Binding-site contacts:
Ligand atom C1 contacts residue IBZ1 of chain 1.F at 1.8 Å.
Ligand atom C2 contacts residue PRO258 of chain 1.A at 3.5 Å (hydrophobic).
Ligand atom C3 contacts residue IBZ1 of chain 1.F at 4.1 Å.
Ligand atom C4 contacts residue GLN175 of chain 1.A at 4.0 Å.
Ligand atom O5 contacts residue GLN175 of chain 1.A at 4.3 Å.
Ligand atom O3 contacts residue GLU217 of chain 1.A at 2.8 Å (salt-bridge).
Ligand atom C5 contacts residue IBZ1 of chain 1.F at 3.9 Å.
Ligand atom C6 contacts residue TRP376 of chain 1.A at 3.8 Å (hydrophobic).
Ligand atom O2 contacts residue PRO258 of chain 1.A at 4.1 Å.
Ligand atom C1 contacts residue PRO258 of chain 1.A at 4.0 Å (hydrophobic).
Ligand atom C5 contacts residue TRP376 of chain 1.A at 3.6 Å (hydrophobic).
Ligand atom C3 contacts residue GLU217 of chain 1.A at 3.4 Å.
Ligand atom O4 contacts residue TRP367 of chain 1.A at 4.1 Å.
Ligand atom C2 contacts residue ASP259 of chain 1.A at 3.6 Å.
Ligand atom O2 contacts residue THR226 of chain 1.A at 4.2 Å.
Ligand atom O5 contacts residue IBZ1 of chain 1.F at 2.6 Å (h-bond).
Ligand atom O5 contacts residue ARG251 of chain 1.A at 4.5 Å.
Ligand atom C3 contacts residue TRP376 of chain 1.A at 3.9 Å (hydrophobic).
Ligand atom O2 contacts residue IBZ1 of chain 1.F at 3.0 Å (h-bond).
Ligand atom O5 contacts residue TRP376 of chain 1.A at 4.3 Å.
Ligand atom O3 contacts residue ASP214 of chain 1.A at 3.0 Å (salt-bridge).
Ligand atom C2 contacts residue HIS228 of chain 1.A at 3.9 Å.
Ligand atom O2 contacts residue ASP259 of chain 1.A at 2.7 Å (salt-bridge).
Ligand atom O4 contacts residue TRP376 of chain 1.A at 3.6 Å.
Ligand atom O3 contacts residue HIS228 of chain 1.A at 3.0 Å (h-bond).
Ligand atom C2 contacts residue GLN175 of chain 1.A at 4.4 Å.
Ligand atom C1 contacts residue TRP376 of chain 1.A at 3.9 Å (hydrophobic).
Ligand atom C3 contacts residue ASP214 of chain 1.A at 4.4 Å.
Ligand atom C6 contacts residue TRP367 of chain 1.A at 3.9 Å (hydrophobic).
Ligand atom O5 contacts residue PRO258 of chain 1.A at 4.2 Å.
Ligand atom C4 contacts residue TRP376 of chain 1.A at 4.0 Å (hydrophobic).
Ligand atom C4 contacts residue GLU217 of chain 1.A at 3.8 Å.
Ligand atom C2 contacts residue TRP376 of chain 1.A at 4.5 Å (hydrophobic).
Ligand atom C2 contacts residue IBZ1 of chain 1.F at 2.7 Å.
Ligand atom C3 contacts residue HIS228 of chain 1.A at 4.2 Å.
Ligand atom C1 contacts residue ASP259 of chain 1.A at 4.5 Å.
Ligand atom O2 contacts residue HIS228 of chain 1.A at 3.9 Å.
Ligand atom O6 contacts residue GLN175 of chain 1.A at 3.7 Å.
Ligand atom O4 contacts residue GLU217 of chain 1.A at 2.7 Å (salt-bridge).

Sequence of chain 1.A:
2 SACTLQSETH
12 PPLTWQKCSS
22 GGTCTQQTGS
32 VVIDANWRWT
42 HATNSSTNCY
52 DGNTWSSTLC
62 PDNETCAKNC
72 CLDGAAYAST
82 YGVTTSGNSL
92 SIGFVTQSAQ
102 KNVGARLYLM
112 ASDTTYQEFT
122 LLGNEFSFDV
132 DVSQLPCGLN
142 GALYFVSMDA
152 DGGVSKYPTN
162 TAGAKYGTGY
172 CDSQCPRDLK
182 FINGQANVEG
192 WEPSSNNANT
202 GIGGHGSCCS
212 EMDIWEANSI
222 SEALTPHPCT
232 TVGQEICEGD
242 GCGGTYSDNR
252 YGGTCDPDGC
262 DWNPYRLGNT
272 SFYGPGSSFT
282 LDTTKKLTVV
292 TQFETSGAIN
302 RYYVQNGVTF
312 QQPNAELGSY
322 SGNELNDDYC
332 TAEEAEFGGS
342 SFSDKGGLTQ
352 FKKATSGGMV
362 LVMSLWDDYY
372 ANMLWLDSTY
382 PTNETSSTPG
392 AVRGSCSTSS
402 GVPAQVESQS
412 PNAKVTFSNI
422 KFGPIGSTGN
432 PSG

A protein and the small-molecule ligand that binds it are described below.
Small molecule (SMILES): OC[C@H]1O[C@@H](O)[C@H](O)[C@@H](O)[C@@H]1O